Binding-site contacts:
Ligand atom O6 contacts residue HIS158 of chain 46.E at 2.8 Å (h-bond).
Ligand atom O6 contacts residue GLY156 of chain 46.E at 4.5 Å.
Ligand atom O5 contacts residue ASN153 of chain 46.E at 2.3 Å (h-bond).
Ligand atom C1 contacts residue HIS149 of chain 46.E at 3.6 Å.
Ligand atom O7 contacts residue HIS149 of chain 46.E at 3.6 Å.
Ligand atom C6 contacts residue HIS158 of chain 46.E at 4.0 Å.
Ligand atom C5 contacts residue HIS149 of chain 46.E at 4.4 Å.
Ligand atom O7 contacts residue ASN153 of chain 46.E at 3.3 Å (h-bond).
Ligand atom O5 contacts residue HIS149 of chain 46.E at 3.5 Å (h-bond).
Ligand atom C2 contacts residue HIS149 of chain 46.E at 3.7 Å.
Ligand atom C6 contacts residue HIS149 of chain 46.E at 4.2 Å.
Ligand atom C8 contacts residue ASN153 of chain 46.E at 4.0 Å.
Ligand atom C8 contacts residue GLY102 of chain 46.C at 3.3 Å.
Ligand atom C4 contacts residue ASN153 of chain 46.E at 4.2 Å.
Ligand atom C3 contacts residue ASN153 of chain 46.E at 3.8 Å.
Ligand atom N2 contacts residue ASN153 of chain 46.E at 2.9 Å (h-bond).
Ligand atom C1 contacts residue ASN153 of chain 46.E at 1.4 Å.
Ligand atom C7 contacts residue ASN153 of chain 46.E at 3.3 Å.
Ligand atom O5 contacts residue THR155 of chain 46.E at 4.3 Å.
Ligand atom O6 contacts residue ASN153 of chain 46.E at 4.5 Å.
Ligand atom O3 contacts residue HIS149 of chain 46.E at 4.2 Å.
Ligand atom C5 contacts residue HIS158 of chain 46.E at 4.2 Å.
Ligand atom C1 contacts residue THR155 of chain 46.E at 4.0 Å.
Ligand atom O6 contacts residue HIS149 of chain 46.E at 3.0 Å (h-bond).
Ligand atom C7 contacts residue HIS149 of chain 46.E at 4.5 Å.
Ligand atom C1 contacts residue HIS158 of chain 46.E at 3.9 Å.
Ligand atom C3 contacts residue HIS149 of chain 46.E at 4.5 Å.
Ligand atom C4 contacts residue HIS149 of chain 46.E at 4.4 Å.
Ligand atom C5 contacts residue ASN153 of chain 46.E at 3.6 Å.
Ligand atom C2 contacts residue ASN153 of chain 46.E at 2.4 Å.
Ligand atom O5 contacts residue HIS158 of chain 46.E at 3.1 Å (h-bond).

Sequence of chain 46.E:
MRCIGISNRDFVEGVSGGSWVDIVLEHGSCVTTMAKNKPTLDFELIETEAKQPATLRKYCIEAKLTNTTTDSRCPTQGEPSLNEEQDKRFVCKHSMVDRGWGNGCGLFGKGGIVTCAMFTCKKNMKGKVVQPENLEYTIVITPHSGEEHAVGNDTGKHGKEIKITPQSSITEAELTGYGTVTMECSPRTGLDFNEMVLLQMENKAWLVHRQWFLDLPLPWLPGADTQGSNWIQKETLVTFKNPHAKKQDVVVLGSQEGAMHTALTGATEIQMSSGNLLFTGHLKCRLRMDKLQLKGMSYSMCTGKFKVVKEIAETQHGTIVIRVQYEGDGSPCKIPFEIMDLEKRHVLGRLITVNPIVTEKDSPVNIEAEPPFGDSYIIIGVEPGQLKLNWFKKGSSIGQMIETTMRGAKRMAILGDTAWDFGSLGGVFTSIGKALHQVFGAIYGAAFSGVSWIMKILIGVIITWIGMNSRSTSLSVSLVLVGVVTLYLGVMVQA

Sequence of chain 46.C:
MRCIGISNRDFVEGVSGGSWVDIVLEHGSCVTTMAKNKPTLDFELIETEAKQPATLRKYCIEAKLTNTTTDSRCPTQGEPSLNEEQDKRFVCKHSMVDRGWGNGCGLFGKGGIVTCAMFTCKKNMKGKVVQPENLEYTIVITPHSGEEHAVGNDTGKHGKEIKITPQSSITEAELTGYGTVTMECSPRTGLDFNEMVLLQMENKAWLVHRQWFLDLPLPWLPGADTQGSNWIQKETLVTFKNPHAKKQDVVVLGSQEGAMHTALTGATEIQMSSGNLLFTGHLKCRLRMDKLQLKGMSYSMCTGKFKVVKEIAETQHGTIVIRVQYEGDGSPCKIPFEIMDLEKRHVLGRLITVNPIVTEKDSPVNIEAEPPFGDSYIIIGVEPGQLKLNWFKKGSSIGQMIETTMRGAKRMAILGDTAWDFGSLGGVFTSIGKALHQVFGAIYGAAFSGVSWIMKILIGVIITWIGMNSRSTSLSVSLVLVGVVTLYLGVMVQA

This protein binds this small molecule.
Small molecule (SMILES): CC(=O)N[C@H]1[C@H](O[C@H]2[C@H](O)[C@@H](NC(C)=O)CO[C@@H]2CO)O[C@H](CO)[C@@H](O)[C@@H]1O